Sequence of chain 2.A:
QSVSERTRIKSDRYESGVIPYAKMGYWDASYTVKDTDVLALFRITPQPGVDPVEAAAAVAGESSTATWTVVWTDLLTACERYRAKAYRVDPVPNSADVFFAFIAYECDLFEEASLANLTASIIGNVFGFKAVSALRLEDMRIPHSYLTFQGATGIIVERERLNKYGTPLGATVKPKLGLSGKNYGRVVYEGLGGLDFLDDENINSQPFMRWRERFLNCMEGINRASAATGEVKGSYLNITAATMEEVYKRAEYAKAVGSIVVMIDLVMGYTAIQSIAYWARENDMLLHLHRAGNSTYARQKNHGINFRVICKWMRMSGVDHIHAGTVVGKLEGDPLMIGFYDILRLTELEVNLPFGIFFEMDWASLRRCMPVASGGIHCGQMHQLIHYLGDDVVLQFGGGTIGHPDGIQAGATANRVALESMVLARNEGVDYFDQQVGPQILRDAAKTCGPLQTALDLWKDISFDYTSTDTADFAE

Binding-site contacts:
Ligand atom O3 contacts residue MG1 of chain 2.I at 2.4 Å.
Ligand atom O5 contacts residue LEU338 of chain 2.A at 3.2 Å.
Ligand atom O5P contacts residue ARG298 of chain 2.A at 2.6 Å (salt-bridge).
Ligand atom C2 contacts residue MG1 of chain 2.I at 2.9 Å.
Ligand atom O1P contacts residue THR69 of chain 1.E at 3.3 Å (h-bond).
Ligand atom O6 contacts residue ASN127 of chain 1.E at 3.0 Å (h-bond).
Ligand atom C contacts residue MG1 of chain 2.I at 2.9 Å.
Ligand atom O7 contacts residue LYS337 of chain 2.A at 2.9 Å (salt-bridge).
Ligand atom O2P contacts residue GLY406 of chain 2.A at 2.9 Å (h-bond).
Ligand atom O4 contacts residue SER382 of chain 2.A at 3.0 Å (h-bond).
Ligand atom O3 contacts residue HIS297 of chain 2.A at 3.0 Å (h-bond).
Ligand atom O2 contacts residue LYS179 of chain 2.A at 3.4 Å (salt-bridge).
Ligand atom C3 contacts residue MG1 of chain 2.I at 3.2 Å.
Ligand atom O1P contacts residue GLY384 of chain 2.A at 3.1 Å (h-bond).
Ligand atom O6 contacts residue ASP207 of chain 2.A at 3.1 Å (salt-bridge).
Ligand atom O4 contacts residue LEU338 of chain 2.A at 3.3 Å.
Ligand atom O6P contacts residue HIS330 of chain 2.A at 2.8 Å (h-bond).
Ligand atom P1 contacts residue THR69 of chain 1.E at 3.4 Å.
Ligand atom O3P contacts residue LYS179 of chain 2.A at 3.3 Å.
Ligand atom O5P contacts residue LEU338 of chain 2.A at 3.4 Å.
Ligand atom O3P contacts residue GLY407 of chain 2.A at 2.7 Å (h-bond).
Ligand atom O2 contacts residue MG1 of chain 2.I at 2.3 Å.
Ligand atom O1P contacts residue TRP70 of chain 1.E at 3.3 Å.
Ligand atom O4 contacts residue GLY383 of chain 2.A at 3.3 Å.
Ligand atom O2 contacts residue THR177 of chain 2.A at 2.8 Å (h-bond).
Ligand atom C3 contacts residue KCX205 of chain 2.A at 3.3 Å.
Ligand atom O3 contacts residue KCX205 of chain 2.A at 2.6 Å (h-bond).
Ligand atom C contacts residue ASN127 of chain 1.E at 3.3 Å.
Ligand atom C contacts residue LYS179 of chain 2.A at 3.2 Å.
Ligand atom O3P contacts residue THR69 of chain 1.E at 2.6 Å (h-bond).
Ligand atom O1P contacts residue LYS337 of chain 2.A at 2.6 Å (salt-bridge).
Ligand atom O1P contacts residue GLY383 of chain 2.A at 3.3 Å.
Ligand atom O6 contacts residue LYS179 of chain 2.A at 2.9 Å (salt-bridge).
Ligand atom O4P contacts residue ARG298 of chain 2.A at 2.8 Å (salt-bridge).
Ligand atom O1 contacts residue LYS179 of chain 2.A at 3.0 Å (salt-bridge).
Ligand atom O2 contacts residue KCX205 of chain 2.A at 3.0 Å (h-bond).
Ligand atom O6 contacts residue LYS181 of chain 2.A at 2.6 Å (salt-bridge).
Ligand atom O7 contacts residue GLU64 of chain 1.E at 3.4 Å (salt-bridge).
Ligand atom O6 contacts residue MG1 of chain 2.I at 2.1 Å.
Ligand atom O3 contacts residue GLU208 of chain 2.A at 3.2 Å (salt-bridge).

Sequence of chain 1.E:
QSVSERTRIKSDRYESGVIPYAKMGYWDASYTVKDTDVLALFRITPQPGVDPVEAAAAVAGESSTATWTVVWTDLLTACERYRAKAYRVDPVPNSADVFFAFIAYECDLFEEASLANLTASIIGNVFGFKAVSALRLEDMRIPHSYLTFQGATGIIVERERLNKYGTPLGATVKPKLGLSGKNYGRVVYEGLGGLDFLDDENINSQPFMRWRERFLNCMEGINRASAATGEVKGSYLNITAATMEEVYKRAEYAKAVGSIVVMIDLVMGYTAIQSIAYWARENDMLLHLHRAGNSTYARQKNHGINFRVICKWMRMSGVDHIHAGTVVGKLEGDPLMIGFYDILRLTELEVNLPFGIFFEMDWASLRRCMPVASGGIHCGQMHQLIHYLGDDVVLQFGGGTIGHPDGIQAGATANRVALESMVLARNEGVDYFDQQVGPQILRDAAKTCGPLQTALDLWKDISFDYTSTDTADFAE

The small molecule below binds the protein below.
Small molecule (SMILES): O=C(O)[C@@](O)(COP(=O)(O)O)[C@H](O)[C@H](O)COP(=O)(O)O